A small-molecule ligand and the protein it binds are described below.
Small molecule (SMILES): CC(=O)N[C@H]1[C@H](O[C@H]2[C@H](O)[C@@H](NC(C)=O)CO[C@@H]2CO)O[C@H](CO)[C@@H](O)[C@@H]1O

Sequence of chain 8.E:
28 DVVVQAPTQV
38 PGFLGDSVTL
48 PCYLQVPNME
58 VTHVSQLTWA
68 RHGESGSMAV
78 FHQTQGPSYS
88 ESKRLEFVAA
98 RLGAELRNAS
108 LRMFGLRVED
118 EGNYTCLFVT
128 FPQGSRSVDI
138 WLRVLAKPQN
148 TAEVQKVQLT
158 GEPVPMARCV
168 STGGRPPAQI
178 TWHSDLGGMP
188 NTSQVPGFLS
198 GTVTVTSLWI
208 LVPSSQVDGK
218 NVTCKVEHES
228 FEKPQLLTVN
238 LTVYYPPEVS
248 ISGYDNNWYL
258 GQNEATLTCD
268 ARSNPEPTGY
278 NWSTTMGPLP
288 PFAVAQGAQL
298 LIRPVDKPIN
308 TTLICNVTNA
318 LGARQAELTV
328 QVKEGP

Binding-site contacts:
Ligand atom C3 contacts residue ASN188 of chain 8.E at 3.9 Å.
Ligand atom O6 contacts residue ASN188 of chain 8.E at 4.5 Å.
Ligand atom C7 contacts residue ASN188 of chain 8.E at 3.9 Å.
Ligand atom O7 contacts residue ASN188 of chain 8.E at 4.2 Å.
Ligand atom O5 contacts residue ASN188 of chain 8.E at 2.3 Å (h-bond).
Ligand atom N2 contacts residue ASN188 of chain 8.E at 3.1 Å (h-bond).
Ligand atom C2 contacts residue ASN188 of chain 8.E at 2.6 Å.
Ligand atom C4 contacts residue ASN188 of chain 8.E at 4.2 Å.
Ligand atom C5 contacts residue ASN188 of chain 8.E at 3.6 Å.
Ligand atom C1 contacts residue ASN188 of chain 8.E at 1.4 Å.